This small molecule binds to this protein.
Small molecule (SMILES): Nc1ncnc2c1ncn2[C@@H]1O[C@H](CO[P](=O)(O)OS(=O)(=O)O)[C@@H](O)[C@H]1O

Sequence of chain 2.A:
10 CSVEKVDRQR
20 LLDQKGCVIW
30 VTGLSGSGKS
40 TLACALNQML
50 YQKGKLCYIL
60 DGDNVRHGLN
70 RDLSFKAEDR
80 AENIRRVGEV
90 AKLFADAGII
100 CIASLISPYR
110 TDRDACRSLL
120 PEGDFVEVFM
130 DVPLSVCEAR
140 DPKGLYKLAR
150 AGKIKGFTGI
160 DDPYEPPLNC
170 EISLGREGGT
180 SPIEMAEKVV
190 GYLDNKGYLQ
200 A

Binding-site contacts:
Ligand atom C2 contacts residue ARG79 of chain 2.A at 3.4 Å.
Ligand atom N6 contacts residue PHE156 of chain 2.A at 3.5 Å.
Ligand atom O1A contacts residue ASN82 of chain 2.A at 2.9 Å (h-bond).
Ligand atom O3B contacts residue SER106 of chain 2.A at 2.8 Å (h-bond).
Ligand atom N6 contacts residue GLY155 of chain 2.A at 3.6 Å (h-bond).
Ligand atom N3 contacts residue ILE105 of chain 2.A at 3.5 Å.
Ligand atom C2' contacts residue LEU144 of chain 2.A at 3.4 Å (hydrophobic).
Ligand atom O3B contacts residue ASN82 of chain 2.A at 3.6 Å (h-bond).
Ligand atom O3' contacts residue LYS142 of chain 2.A at 3.1 Å (salt-bridge).
Ligand atom N1 contacts residue THR157 of chain 2.A at 3.5 Å (h-bond).
Ligand atom O4' contacts residue PHE74 of chain 2.A at 3.3 Å.
Ligand atom N9 contacts residue PHE74 of chain 2.A at 3.5 Å.
Ligand atom C3' contacts residue ANP1 of chain 2.E at 3.2 Å.
Ligand atom C2 contacts residue ILE105 of chain 2.A at 3.4 Å (hydrophobic).
Ligand atom N1 contacts residue PHE156 of chain 2.A at 3.1 Å.
Ligand atom O5' contacts residue PHE74 of chain 2.A at 3.6 Å.
Ligand atom O3' contacts residue ANP1 of chain 2.E at 2.5 Å (h-bond).
Ligand atom N6 contacts residue ARG79 of chain 2.A at 3.1 Å (salt-bridge).
Ligand atom N1 contacts residue ARG79 of chain 2.A at 2.7 Å (salt-bridge).
Ligand atom C5' contacts residue ILE105 of chain 2.A at 3.6 Å (hydrophobic).
Ligand atom O2A contacts residue ILE105 of chain 2.A at 2.9 Å (h-bond).
Ligand atom O1B contacts residue ARG65 of chain 2.A at 2.9 Å (salt-bridge).
Ligand atom C6 contacts residue PHE156 of chain 2.A at 3.1 Å (hydrophobic).
Ligand atom O2B contacts residue ARG79 of chain 2.A at 2.9 Å (salt-bridge).
Ligand atom C8 contacts residue PHE74 of chain 2.A at 3.4 Å (hydrophobic).
Ligand atom O2' contacts residue LEU144 of chain 2.A at 2.8 Å.
Ligand atom C5 contacts residue PHE156 of chain 2.A at 3.5 Å (hydrophobic).
Ligand atom O3B contacts residue ILE105 of chain 2.A at 3.6 Å (h-bond).
Ligand atom O1A contacts residue GLY61 of chain 2.A at 3.6 Å.
Ligand atom C2 contacts residue PHE156 of chain 2.A at 3.4 Å (hydrophobic).
Ligand atom N3 contacts residue PHE156 of chain 2.A at 3.4 Å.
Ligand atom C4 contacts residue PHE156 of chain 2.A at 3.5 Å (hydrophobic).
Ligand atom C5 contacts residue PHE74 of chain 2.A at 3.6 Å (hydrophobic).
Ligand atom O1A contacts residue ARG65 of chain 2.A at 2.8 Å (salt-bridge).
Ligand atom C6 contacts residue ARG79 of chain 2.A at 3.2 Å.
Ligand atom O2A contacts residue LEU104 of chain 2.A at 3.4 Å.
Ligand atom O5' contacts residue ARG65 of chain 2.A at 3.6 Å (salt-bridge).
Ligand atom O1B contacts residue ASN82 of chain 2.A at 2.9 Å (h-bond).
Ligand atom O2B contacts residue PRO107 of chain 2.A at 3.2 Å.
Ligand atom C4 contacts residue PHE74 of chain 2.A at 3.5 Å (hydrophobic).